Sequence of chain 1.A:
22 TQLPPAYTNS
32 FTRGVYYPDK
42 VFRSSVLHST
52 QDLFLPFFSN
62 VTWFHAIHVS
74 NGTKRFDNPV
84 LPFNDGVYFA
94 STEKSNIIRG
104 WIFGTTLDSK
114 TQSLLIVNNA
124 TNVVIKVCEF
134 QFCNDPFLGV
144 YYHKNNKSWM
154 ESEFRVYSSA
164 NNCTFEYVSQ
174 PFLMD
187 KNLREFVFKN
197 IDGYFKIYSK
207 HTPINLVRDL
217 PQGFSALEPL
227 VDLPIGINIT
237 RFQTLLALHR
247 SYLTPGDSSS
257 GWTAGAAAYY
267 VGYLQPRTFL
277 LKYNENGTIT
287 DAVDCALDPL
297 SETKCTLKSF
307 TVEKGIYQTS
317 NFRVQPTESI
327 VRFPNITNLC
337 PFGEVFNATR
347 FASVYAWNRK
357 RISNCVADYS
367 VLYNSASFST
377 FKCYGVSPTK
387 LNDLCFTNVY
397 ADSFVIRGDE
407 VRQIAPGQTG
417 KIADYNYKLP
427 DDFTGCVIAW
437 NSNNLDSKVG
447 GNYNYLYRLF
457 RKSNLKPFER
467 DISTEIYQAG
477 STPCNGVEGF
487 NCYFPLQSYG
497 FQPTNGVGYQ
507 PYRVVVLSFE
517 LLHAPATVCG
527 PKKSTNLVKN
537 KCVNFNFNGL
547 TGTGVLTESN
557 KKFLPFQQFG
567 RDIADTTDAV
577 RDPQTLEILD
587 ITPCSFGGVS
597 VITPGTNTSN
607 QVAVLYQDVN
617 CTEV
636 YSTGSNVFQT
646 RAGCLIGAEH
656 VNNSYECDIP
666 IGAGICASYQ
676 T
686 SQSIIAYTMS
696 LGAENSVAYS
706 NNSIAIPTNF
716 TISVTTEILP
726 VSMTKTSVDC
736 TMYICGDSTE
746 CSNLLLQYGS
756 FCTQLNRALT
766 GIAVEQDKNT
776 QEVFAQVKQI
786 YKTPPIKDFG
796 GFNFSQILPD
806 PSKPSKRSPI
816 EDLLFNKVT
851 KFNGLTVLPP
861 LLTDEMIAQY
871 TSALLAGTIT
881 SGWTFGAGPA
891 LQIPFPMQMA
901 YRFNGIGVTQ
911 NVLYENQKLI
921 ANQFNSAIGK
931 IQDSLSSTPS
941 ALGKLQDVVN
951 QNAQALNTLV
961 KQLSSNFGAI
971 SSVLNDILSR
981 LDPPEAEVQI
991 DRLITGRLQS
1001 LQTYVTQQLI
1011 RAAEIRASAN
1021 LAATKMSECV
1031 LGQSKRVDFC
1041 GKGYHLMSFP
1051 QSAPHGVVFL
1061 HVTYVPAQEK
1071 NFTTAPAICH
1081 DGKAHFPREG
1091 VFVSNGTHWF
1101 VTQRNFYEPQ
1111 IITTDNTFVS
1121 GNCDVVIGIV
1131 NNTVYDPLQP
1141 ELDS

Binding-site contacts:
Ligand atom C2 contacts residue ASN1071 of chain 1.C at 2.5 Å.
Ligand atom C8 contacts residue GLU1069 of chain 1.C at 3.8 Å.
Ligand atom N2 contacts residue ASN1071 of chain 1.C at 2.7 Å (h-bond).
Ligand atom O5 contacts residue ASN1071 of chain 1.C at 2.4 Å (h-bond).
Ligand atom C3 contacts residue ASN1071 of chain 1.C at 3.8 Å.
Ligand atom C7 contacts residue ASN1071 of chain 1.C at 3.7 Å.
Ligand atom C1 contacts residue GLN892 of chain 1.A at 4.0 Å.
Ligand atom C5 contacts residue ASN1071 of chain 1.C at 3.7 Å.
Ligand atom C5 contacts residue ALA703 of chain 1.C at 3.6 Å (hydrophobic).
Ligand atom C8 contacts residue ASN1071 of chain 1.C at 4.0 Å.
Ligand atom C1 contacts residue ASN1071 of chain 1.C at 1.4 Å.
Ligand atom O4 contacts residue ALA703 of chain 1.C at 4.5 Å.
Ligand atom C8 contacts residue LYS1070 of chain 1.C at 3.8 Å.
Ligand atom C6 contacts residue ALA703 of chain 1.C at 4.0 Å (hydrophobic).
Ligand atom C4 contacts residue ASN1071 of chain 1.C at 4.2 Å.
Ligand atom O5 contacts residue ALA703 of chain 1.C at 4.4 Å.

This small molecule binds to this protein.
Small molecule (SMILES): CC(=O)N[C@@H]1[C@@H](O)[C@H](O)[C@@H](CO)O[C@H]1O

Sequence of chain 1.C:
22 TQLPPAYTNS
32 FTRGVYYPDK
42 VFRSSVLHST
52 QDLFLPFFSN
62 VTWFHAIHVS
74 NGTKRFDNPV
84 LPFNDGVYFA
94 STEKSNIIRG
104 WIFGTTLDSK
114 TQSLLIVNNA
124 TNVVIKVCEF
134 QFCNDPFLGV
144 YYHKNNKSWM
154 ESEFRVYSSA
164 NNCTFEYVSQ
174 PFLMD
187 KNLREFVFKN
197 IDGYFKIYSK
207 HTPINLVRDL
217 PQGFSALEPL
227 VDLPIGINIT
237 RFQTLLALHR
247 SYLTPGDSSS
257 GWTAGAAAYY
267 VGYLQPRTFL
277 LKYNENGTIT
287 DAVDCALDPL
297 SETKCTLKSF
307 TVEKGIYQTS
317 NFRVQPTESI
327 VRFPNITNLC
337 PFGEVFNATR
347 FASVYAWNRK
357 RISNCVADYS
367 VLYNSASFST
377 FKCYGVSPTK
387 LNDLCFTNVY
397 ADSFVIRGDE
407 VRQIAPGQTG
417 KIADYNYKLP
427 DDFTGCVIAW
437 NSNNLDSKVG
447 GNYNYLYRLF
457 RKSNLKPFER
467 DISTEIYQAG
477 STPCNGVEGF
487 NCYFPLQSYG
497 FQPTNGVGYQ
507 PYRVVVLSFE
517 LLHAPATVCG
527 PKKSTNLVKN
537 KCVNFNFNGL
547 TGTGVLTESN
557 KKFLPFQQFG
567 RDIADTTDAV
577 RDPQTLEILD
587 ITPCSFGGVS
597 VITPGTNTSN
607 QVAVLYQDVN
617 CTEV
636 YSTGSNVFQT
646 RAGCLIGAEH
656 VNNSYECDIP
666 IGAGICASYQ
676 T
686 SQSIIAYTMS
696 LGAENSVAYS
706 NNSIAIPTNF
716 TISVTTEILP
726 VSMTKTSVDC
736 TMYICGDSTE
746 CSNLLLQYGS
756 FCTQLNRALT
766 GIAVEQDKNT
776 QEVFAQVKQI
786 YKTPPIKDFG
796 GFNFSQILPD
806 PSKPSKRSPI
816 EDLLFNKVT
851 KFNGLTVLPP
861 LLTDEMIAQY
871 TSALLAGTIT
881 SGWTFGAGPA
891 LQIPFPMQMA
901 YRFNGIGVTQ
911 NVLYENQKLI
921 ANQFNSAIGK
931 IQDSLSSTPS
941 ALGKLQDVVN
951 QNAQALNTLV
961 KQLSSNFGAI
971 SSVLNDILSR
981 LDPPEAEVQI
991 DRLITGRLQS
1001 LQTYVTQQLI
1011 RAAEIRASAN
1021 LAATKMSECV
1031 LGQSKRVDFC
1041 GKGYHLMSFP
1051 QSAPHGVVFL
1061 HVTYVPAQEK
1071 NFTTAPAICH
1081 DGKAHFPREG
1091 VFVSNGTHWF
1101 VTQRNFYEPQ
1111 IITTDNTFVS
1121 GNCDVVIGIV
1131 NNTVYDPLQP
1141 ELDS